Binding-site contacts:
Ligand atom OA contacts residue GLN147 of chain 1.F at 3.6 Å (h-bond).
Ligand atom CBD contacts residue CYS61 of chain 1.F at 2.8 Å (hydrophobic).
Ligand atom NC contacts residue ASP54 of chain 1.F at 2.9 Å (salt-bridge).
Ligand atom C4D contacts residue LYS60 of chain 1.E at 3.6 Å.
Ligand atom O2B contacts residue ALA64 of chain 1.E at 3.5 Å.
Ligand atom C3A contacts residue LEU61 of chain 1.E at 3.6 Å (hydrophobic).
Ligand atom ND contacts residue LYS60 of chain 1.E at 3.6 Å.
Ligand atom C1C contacts residue ALA64 of chain 1.E at 3.5 Å (hydrophobic).
Ligand atom OD contacts residue SER66 of chain 1.E at 3.2 Å.
Ligand atom CBA contacts residue CYS50 of chain 1.F at 1.8 Å (hydrophobic).
Ligand atom C4D contacts residue CYS61 of chain 1.F at 3.3 Å (hydrophobic).
Ligand atom OA contacts residue SER146 of chain 1.F at 3.6 Å.
Ligand atom CMC contacts residue GLU62 of chain 1.F at 3.4 Å.
Ligand atom CBA contacts residue ILE51 of chain 1.F at 3.5 Å (hydrophobic).
Ligand atom CAA contacts residue CYS50 of chain 1.F at 2.5 Å (hydrophobic).
Ligand atom NB contacts residue ASP54 of chain 1.F at 2.9 Å (salt-bridge).
Ligand atom CAB contacts residue ALA136 of chain 1.F at 3.6 Å (hydrophobic).
Ligand atom NC contacts residue ALA64 of chain 1.E at 3.2 Å.
Ligand atom O1C contacts residue ARG129 of chain 1.F at 3.1 Å (salt-bridge).
Ligand atom C1B contacts residue THR137 of chain 1.F at 3.5 Å.
Ligand atom C4A contacts residue LEU61 of chain 1.E at 3.6 Å (hydrophobic).
Ligand atom OD contacts residue CYS61 of chain 1.F at 3.3 Å (h-bond).
Ligand atom C3C contacts residue LYS65 of chain 1.E at 3.4 Å.
Ligand atom CAD contacts residue CYS61 of chain 1.F at 1.8 Å (hydrophobic).
Ligand atom CMD contacts residue ASP54 of chain 1.F at 3.6 Å.
Ligand atom O2B contacts residue GLY63 of chain 1.E at 3.5 Å (h-bond).
Ligand atom CMC contacts residue LYS65 of chain 1.E at 3.6 Å.
Ligand atom NB contacts residue THR137 of chain 1.F at 3.3 Å (h-bond).
Ligand atom OA contacts residue GLN148 of chain 1.F at 2.9 Å (h-bond).
Ligand atom OA contacts residue LYS149 of chain 1.F at 3.0 Å (salt-bridge).
Ligand atom C4B contacts residue THR137 of chain 1.F at 3.5 Å.
Ligand atom C3D contacts residue CYS61 of chain 1.F at 2.7 Å (hydrophobic).
Ligand atom CBD contacts residue TYR57 of chain 1.E at 3.6 Å (hydrophobic).
Ligand atom CHA contacts residue THR137 of chain 1.F at 3.6 Å.
Ligand atom ND contacts residue LYS65 of chain 1.E at 2.8 Å (salt-bridge).
Ligand atom CAD contacts residue TYR57 of chain 1.E at 3.3 Å (hydrophobic).
Ligand atom CMD contacts residue GLY58 of chain 1.F at 3.6 Å.
Ligand atom O1B contacts residue LYS65 of chain 1.E at 3.3 Å.
Ligand atom CMC contacts residue ARG129 of chain 1.F at 3.5 Å.
Ligand atom CMD contacts residue SER57 of chain 1.F at 3.6 Å.

Sequence of chain 1.E:
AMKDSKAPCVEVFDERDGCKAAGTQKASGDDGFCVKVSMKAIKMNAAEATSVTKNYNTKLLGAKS

Sequence of chain 1.F:
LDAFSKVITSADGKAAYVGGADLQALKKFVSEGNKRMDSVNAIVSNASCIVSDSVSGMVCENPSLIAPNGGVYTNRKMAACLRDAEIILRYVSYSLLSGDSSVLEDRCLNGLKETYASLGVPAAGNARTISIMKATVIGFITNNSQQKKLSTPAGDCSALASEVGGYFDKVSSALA

A small-molecule ligand and the protein it binds are described below.
Small molecule (SMILES): C=CC1=C(C)[C@@H](CC2=N/C(=C\c3[nH]c(/C=C4\NC(=O)C(C)=C4C=C)c(C)c3CCC(=O)O)C(CCC(=O)O)=C2C)NC1=O